Binding-site contacts:
Ligand atom C9 contacts residue GLU311 of chain 2.B at 3.8 Å.
Ligand atom C23 contacts residue GLY285 of chain 2.B at 3.7 Å.
Ligand atom C23 contacts residue GLU311 of chain 2.B at 3.9 Å.
Ligand atom BR1 contacts residue GLY339 of chain 3.B at 3.4 Å.
Ligand atom C8 contacts residue SER336 of chain 3.B at 3.9 Å.
Ligand atom C contacts residue ALA146 of chain 2.B at 3.9 Å (hydrophobic).
Ligand atom C4 contacts residue ALA146 of chain 2.B at 3.9 Å (hydrophobic).
Ligand atom C17 contacts residue ALA146 of chain 2.B at 3.9 Å (hydrophobic).
Ligand atom C19 contacts residue IMP1 of chain 2.K at 3.6 Å.
Ligand atom C21 contacts residue ALA146 of chain 2.B at 3.7 Å (hydrophobic).
Ligand atom C contacts residue GLU311 of chain 2.B at 3.8 Å.
Ligand atom C8 contacts residue TYR340 of chain 3.B at 3.9 Å (hydrophobic).
Ligand atom C22 contacts residue MET290 of chain 2.B at 3.5 Å (hydrophobic).
Ligand atom C19 contacts residue ALA146 of chain 2.B at 3.6 Å (hydrophobic).
Ligand atom BR1 contacts residue HIS147 of chain 2.B at 3.8 Å.
Ligand atom C21 contacts residue TYR340 of chain 3.B at 3.7 Å (hydrophobic).
Ligand atom C8 contacts residue PRO27 of chain 3.B at 4.0 Å (hydrophobic).
Ligand atom C15 contacts residue GLY285 of chain 2.B at 3.6 Å.
Ligand atom O contacts residue ALA146 of chain 2.B at 3.7 Å.
Ligand atom BR1 contacts residue VAL25 of chain 3.B at 4.0 Å.
Ligand atom C20 contacts residue ALA146 of chain 2.B at 3.8 Å (hydrophobic).
Ligand atom C21 contacts residue IMP1 of chain 2.K at 3.4 Å.
Ligand atom C9 contacts residue TYR340 of chain 3.B at 3.6 Å (hydrophobic).
Ligand atom C18 contacts residue ALA146 of chain 2.B at 3.9 Å (hydrophobic).
Ligand atom N1 contacts residue GLU311 of chain 2.B at 3.1 Å (salt-bridge).
Ligand atom N1 contacts residue ALA146 of chain 2.B at 3.9 Å.
Ligand atom C15 contacts residue MET284 of chain 2.B at 3.7 Å (hydrophobic).
Ligand atom C23 contacts residue MET290 of chain 2.B at 3.8 Å (hydrophobic).
Ligand atom C6 contacts residue PRO27 of chain 3.B at 3.9 Å (hydrophobic).
Ligand atom C23 contacts residue VAL309 of chain 2.B at 3.9 Å (hydrophobic).
Ligand atom C14 contacts residue GLY285 of chain 2.B at 3.5 Å.
Ligand atom C16 contacts residue GLY285 of chain 2.B at 3.9 Å.
Ligand atom C14 contacts residue MET284 of chain 2.B at 4.0 Å (hydrophobic).
Ligand atom C21 contacts residue GLU311 of chain 2.B at 3.4 Å.
Ligand atom C21 contacts residue THR203 of chain 2.B at 3.1 Å.
Ligand atom C13 contacts residue GLY285 of chain 2.B at 3.8 Å.
Ligand atom C4 contacts residue GLU311 of chain 2.B at 3.9 Å.
Ligand atom C7 contacts residue PRO27 of chain 3.B at 3.9 Å (hydrophobic).
Ligand atom N2 contacts residue GLU311 of chain 2.B at 3.5 Å (salt-bridge).
Ligand atom C20 contacts residue IMP1 of chain 2.K at 3.6 Å.

Sequence of chain 2.B:
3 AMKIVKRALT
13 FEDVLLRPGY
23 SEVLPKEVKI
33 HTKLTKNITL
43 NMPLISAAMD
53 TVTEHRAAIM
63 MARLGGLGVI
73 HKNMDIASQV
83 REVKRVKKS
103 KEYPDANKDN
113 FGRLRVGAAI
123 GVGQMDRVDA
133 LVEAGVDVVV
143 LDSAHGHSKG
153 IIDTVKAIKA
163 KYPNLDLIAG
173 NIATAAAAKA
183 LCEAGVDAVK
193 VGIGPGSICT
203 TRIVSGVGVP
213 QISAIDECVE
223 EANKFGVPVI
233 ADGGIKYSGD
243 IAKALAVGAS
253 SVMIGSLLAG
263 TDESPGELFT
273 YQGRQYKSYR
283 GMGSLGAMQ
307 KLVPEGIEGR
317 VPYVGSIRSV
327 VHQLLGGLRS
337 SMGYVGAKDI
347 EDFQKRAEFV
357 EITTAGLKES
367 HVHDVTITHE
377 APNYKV

Sequence of chain 3.B:
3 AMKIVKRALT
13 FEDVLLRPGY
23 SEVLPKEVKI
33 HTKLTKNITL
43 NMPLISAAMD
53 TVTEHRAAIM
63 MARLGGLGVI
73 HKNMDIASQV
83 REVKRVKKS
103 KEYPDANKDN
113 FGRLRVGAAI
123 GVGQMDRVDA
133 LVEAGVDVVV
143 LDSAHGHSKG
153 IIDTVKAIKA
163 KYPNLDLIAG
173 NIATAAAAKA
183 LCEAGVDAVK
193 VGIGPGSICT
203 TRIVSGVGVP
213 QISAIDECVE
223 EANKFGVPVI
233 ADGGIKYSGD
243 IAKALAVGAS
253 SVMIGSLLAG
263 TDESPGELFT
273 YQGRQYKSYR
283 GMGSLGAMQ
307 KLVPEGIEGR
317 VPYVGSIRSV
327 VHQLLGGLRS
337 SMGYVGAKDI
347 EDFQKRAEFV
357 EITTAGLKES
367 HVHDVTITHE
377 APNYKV

This small molecule binds to this protein.
Small molecule (SMILES): C=C(C)c1cccc(C(C)(C)NC(=O)Nc2ccc(Br)cc2)c1